Binding-site contacts:
Ligand atom C2 contacts residue ASN61 of chain 1.B at 2.4 Å.
Ligand atom O6 contacts residue TYR28 of chain 1.B at 3.6 Å.
Ligand atom C6 contacts residue TYR28 of chain 1.B at 3.0 Å (hydrophobic).
Ligand atom C8 contacts residue PHE59 of chain 1.B at 4.2 Å (hydrophobic).
Ligand atom O5 contacts residue TYR28 of chain 1.B at 3.2 Å.
Ligand atom C1 contacts residue ASN61 of chain 1.B at 1.4 Å.
Ligand atom C7 contacts residue ASN61 of chain 1.B at 3.1 Å.
Ligand atom C8 contacts residue ASN61 of chain 1.B at 4.2 Å.
Ligand atom C4 contacts residue ASN61 of chain 1.B at 4.2 Å.
Ligand atom N2 contacts residue ASN61 of chain 1.B at 2.8 Å (h-bond).
Ligand atom C5 contacts residue ASN61 of chain 1.B at 3.6 Å.
Ligand atom O7 contacts residue ASN61 of chain 1.B at 3.0 Å (h-bond).
Ligand atom C5 contacts residue TYR28 of chain 1.B at 3.4 Å (hydrophobic).
Ligand atom C3 contacts residue ASN61 of chain 1.B at 3.7 Å.
Ligand atom C1 contacts residue TYR28 of chain 1.B at 3.5 Å (hydrophobic).
Ligand atom O5 contacts residue ASN61 of chain 1.B at 2.4 Å (h-bond).

A small-molecule ligand and the protein it binds are described below.
Small molecule (SMILES): CC(=O)N[C@@H]1[C@@H](O)[C@H](O)[C@@H](CO)O[C@H]1O

Sequence of chain 1.B:
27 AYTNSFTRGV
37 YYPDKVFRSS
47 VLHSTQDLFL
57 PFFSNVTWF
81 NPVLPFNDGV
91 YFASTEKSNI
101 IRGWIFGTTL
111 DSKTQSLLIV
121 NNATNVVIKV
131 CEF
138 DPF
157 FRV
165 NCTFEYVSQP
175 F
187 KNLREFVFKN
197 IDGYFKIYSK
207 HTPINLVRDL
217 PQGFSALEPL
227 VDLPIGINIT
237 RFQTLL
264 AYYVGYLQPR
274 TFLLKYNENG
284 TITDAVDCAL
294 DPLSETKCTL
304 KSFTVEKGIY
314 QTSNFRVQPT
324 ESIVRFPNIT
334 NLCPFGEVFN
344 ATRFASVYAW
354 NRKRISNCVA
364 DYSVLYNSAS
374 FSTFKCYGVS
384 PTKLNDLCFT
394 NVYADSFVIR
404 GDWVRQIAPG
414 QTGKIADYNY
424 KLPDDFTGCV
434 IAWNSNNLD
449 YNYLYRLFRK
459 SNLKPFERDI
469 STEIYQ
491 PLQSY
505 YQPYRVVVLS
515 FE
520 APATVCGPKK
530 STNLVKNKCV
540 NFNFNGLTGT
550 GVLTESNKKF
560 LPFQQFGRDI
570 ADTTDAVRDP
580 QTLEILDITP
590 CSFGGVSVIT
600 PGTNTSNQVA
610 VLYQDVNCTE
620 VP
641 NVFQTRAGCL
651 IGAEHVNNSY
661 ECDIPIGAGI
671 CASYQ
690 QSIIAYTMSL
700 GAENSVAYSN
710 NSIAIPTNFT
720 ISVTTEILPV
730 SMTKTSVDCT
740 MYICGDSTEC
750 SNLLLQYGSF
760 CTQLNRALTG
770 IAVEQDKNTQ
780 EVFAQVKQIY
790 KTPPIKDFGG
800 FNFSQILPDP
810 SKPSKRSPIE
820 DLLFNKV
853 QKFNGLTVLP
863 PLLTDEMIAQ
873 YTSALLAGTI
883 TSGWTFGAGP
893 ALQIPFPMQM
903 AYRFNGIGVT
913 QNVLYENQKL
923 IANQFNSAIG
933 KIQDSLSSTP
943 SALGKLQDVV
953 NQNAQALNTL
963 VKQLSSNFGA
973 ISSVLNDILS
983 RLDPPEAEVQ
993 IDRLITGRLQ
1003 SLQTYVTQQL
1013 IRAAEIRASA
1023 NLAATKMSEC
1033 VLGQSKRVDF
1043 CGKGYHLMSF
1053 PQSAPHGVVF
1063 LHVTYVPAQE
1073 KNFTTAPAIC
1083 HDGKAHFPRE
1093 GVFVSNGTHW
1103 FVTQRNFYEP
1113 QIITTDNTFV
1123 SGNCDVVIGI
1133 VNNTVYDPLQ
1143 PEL